Sequence of chain 1.B:
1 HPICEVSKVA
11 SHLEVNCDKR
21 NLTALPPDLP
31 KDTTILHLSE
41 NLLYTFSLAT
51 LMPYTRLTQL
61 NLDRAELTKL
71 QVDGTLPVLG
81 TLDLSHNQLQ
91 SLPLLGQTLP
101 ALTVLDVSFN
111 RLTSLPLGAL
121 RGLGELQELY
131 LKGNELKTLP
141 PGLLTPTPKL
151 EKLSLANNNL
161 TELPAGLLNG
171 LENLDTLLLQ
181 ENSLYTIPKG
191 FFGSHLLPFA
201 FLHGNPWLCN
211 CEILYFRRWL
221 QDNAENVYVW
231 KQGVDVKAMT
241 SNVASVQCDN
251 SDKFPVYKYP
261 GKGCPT

The small molecule below binds the protein below.
Small molecule (SMILES): CC(=O)N[C@@H]1[C@@H](O)[C@H](O)[C@@H](CO)O[C@H]1O

Binding-site contacts:
Ligand atom C7 contacts residue GLU135 of chain 1.B at 3.8 Å.
Ligand atom C3 contacts residue ASN159 of chain 1.B at 3.8 Å.
Ligand atom C4 contacts residue ASN159 of chain 1.B at 4.2 Å.
Ligand atom C7 contacts residue LYS137 of chain 1.B at 3.7 Å.
Ligand atom C8 contacts residue ASN159 of chain 1.B at 3.6 Å.
Ligand atom C1 contacts residue GLU135 of chain 1.B at 4.2 Å.
Ligand atom N2 contacts residue ASN159 of chain 1.B at 2.9 Å (h-bond).
Ligand atom C1 contacts residue ASN159 of chain 1.B at 1.5 Å.
Ligand atom C8 contacts residue GLU135 of chain 1.B at 3.6 Å.
Ligand atom O5 contacts residue ASN159 of chain 1.B at 2.4 Å (h-bond).
Ligand atom C2 contacts residue ASN159 of chain 1.B at 2.5 Å.
Ligand atom C7 contacts residue ASN159 of chain 1.B at 3.3 Å.
Ligand atom N2 contacts residue GLU135 of chain 1.B at 3.3 Å (salt-bridge).
Ligand atom C8 contacts residue LYS137 of chain 1.B at 3.1 Å.
Ligand atom C5 contacts residue ASN159 of chain 1.B at 3.7 Å.
Ligand atom C2 contacts residue GLU135 of chain 1.B at 4.1 Å.
Ligand atom O7 contacts residue LYS137 of chain 1.B at 3.7 Å.
Ligand atom C3 contacts residue GLU135 of chain 1.B at 3.9 Å.
Ligand atom O7 contacts residue ASN159 of chain 1.B at 4.0 Å.